Sequence of chain 1.B:
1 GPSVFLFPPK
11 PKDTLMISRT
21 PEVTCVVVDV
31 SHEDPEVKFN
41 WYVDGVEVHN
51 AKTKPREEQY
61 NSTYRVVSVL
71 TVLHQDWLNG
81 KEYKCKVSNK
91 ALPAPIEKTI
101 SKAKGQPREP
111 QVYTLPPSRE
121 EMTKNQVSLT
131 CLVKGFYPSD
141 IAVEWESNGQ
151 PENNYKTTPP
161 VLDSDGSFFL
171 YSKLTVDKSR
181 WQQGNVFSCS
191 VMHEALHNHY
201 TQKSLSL

The small molecule below binds the protein below.
Small molecule (SMILES): CC(=O)N[C@H]1[C@H](O[C@H]2[C@H](O)[C@@H](NC(C)=O)CO[C@@H]2CO)O[C@H](CO)[C@@H](O[C@@H]2O[C@H](CO[C@H]3O[C@H](CO)[C@@H](O)[C@H](O)[C@@H]3O[C@@H]3O[C@H](CO)[C@@H](O[C@@H]4O[C@H](CO)[C@H](O)[C@H](O)[C@H]4O)[C@H](O)[C@H]3NC(C)=O)[C@@H](O)[C@H](O[C@H]3O[C@H](CO)[C@@H](O)[C@H](O)[C@@H]3O)[C@@H]2O)[C@@H]1O

Binding-site contacts:
Ligand atom C2 contacts residue LYS10 of chain 1.B at 3.6 Å.
Ligand atom O5 contacts residue ASN61 of chain 1.B at 2.4 Å (h-bond).
Ligand atom O6 contacts residue GLN59 of chain 1.B at 3.2 Å (h-bond).
Ligand atom C8 contacts residue ARG65 of chain 1.B at 3.5 Å.
Ligand atom C8 contacts residue VAL28 of chain 1.B at 3.4 Å (hydrophobic).
Ligand atom N2 contacts residue ASP29 of chain 1.B at 2.8 Å (salt-bridge).
Ligand atom O4 contacts residue LYS10 of chain 1.B at 3.2 Å (salt-bridge).
Ligand atom C1 contacts residue ASN61 of chain 1.B at 1.5 Å.
Ligand atom C7 contacts residue ASP29 of chain 1.B at 3.6 Å.
Ligand atom N2 contacts residue ASN61 of chain 1.B at 2.9 Å (h-bond).
Ligand atom O2 contacts residue PRO8 of chain 1.B at 2.9 Å (h-bond).
Ligand atom C3 contacts residue THR24 of chain 1.B at 3.5 Å.
Ligand atom O7 contacts residue ARG65 of chain 1.B at 3.0 Å (salt-bridge).
Ligand atom C6 contacts residue THR24 of chain 1.B at 3.4 Å.
Ligand atom C1 contacts residue LYS10 of chain 1.B at 3.5 Å.
Ligand atom C3 contacts residue ASP29 of chain 1.B at 3.2 Å.
Ligand atom O6 contacts residue PHE7 of chain 1.B at 3.7 Å.
Ligand atom O3 contacts residue LYS10 of chain 1.B at 2.6 Å (salt-bridge).
Ligand atom C6 contacts residue GLN59 of chain 1.B at 3.3 Å.
Ligand atom O2 contacts residue PHE7 of chain 1.B at 3.6 Å.
Ligand atom C6 contacts residue MAN7 of chain 2.C at 3.1 Å.
Ligand atom C1 contacts residue THR24 of chain 1.B at 3.5 Å.
Ligand atom O6 contacts residue THR24 of chain 1.B at 3.6 Å.
Ligand atom O2 contacts residue GLU22 of chain 1.B at 3.1 Å (salt-bridge).
Ligand atom O4 contacts residue LYS10 of chain 1.B at 3.2 Å.
Ligand atom C2 contacts residue PRO8 of chain 1.B at 3.6 Å (hydrophobic).
Ligand atom C2 contacts residue THR24 of chain 1.B at 3.3 Å.
Ligand atom C2 contacts residue ASN61 of chain 1.B at 2.5 Å.
Ligand atom O5 contacts residue LYS10 of chain 1.B at 3.3 Å (salt-bridge).
Ligand atom C7 contacts residue ARG65 of chain 1.B at 3.6 Å.
Ligand atom C1 contacts residue THR63 of chain 1.B at 3.5 Å.
Ligand atom C5 contacts residue PHE7 of chain 1.B at 3.7 Å (hydrophobic).
Ligand atom O3 contacts residue ASP29 of chain 1.B at 3.7 Å.
Ligand atom C3 contacts residue GLU22 of chain 1.B at 3.7 Å.
Ligand atom C3 contacts residue LYS10 of chain 1.B at 3.5 Å.
Ligand atom C2 contacts residue ASP29 of chain 1.B at 3.5 Å.
Ligand atom O3 contacts residue ARG65 of chain 1.B at 3.6 Å.
Ligand atom O2 contacts residue THR24 of chain 1.B at 2.7 Å (h-bond).
Ligand atom C8 contacts residue VAL26 of chain 1.B at 3.6 Å (hydrophobic).
Ligand atom O3 contacts residue GLU22 of chain 1.B at 2.9 Å (salt-bridge).